Sequence of chain 1.A:
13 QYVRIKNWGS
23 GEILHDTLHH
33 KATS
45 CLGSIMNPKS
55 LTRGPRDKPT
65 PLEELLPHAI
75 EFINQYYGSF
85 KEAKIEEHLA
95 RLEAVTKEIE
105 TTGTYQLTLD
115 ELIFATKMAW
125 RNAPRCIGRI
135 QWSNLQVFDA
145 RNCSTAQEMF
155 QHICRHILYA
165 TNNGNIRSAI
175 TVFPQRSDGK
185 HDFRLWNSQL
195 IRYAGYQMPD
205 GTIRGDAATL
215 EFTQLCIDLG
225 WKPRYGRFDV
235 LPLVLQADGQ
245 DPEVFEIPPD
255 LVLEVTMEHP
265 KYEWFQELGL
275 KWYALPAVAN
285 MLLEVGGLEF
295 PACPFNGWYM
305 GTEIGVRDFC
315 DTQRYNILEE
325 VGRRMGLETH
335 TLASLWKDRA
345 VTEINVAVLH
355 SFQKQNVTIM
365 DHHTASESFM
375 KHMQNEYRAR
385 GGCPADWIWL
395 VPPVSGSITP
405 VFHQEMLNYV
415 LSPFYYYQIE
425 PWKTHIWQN

Binding-site contacts:
Ligand atom N10 contacts residue HEM1 of chain 1.D at 3.5 Å (h-bond).
Ligand atom O12 contacts residue PRO280 of chain 1.A at 3.2 Å (h-bond).
Ligand atom C8 contacts residue TRP302 of chain 1.A at 3.7 Å (hydrophobic).
Ligand atom O12 contacts residue GLY301 of chain 1.A at 2.8 Å (h-bond).
Ligand atom C6 contacts residue PRO280 of chain 1.A at 4.1 Å (hydrophobic).
Ligand atom O11 contacts residue VAL282 of chain 1.A at 3.0 Å.
Ligand atom C4 contacts residue HEM1 of chain 1.D at 3.3 Å.
Ligand atom N2 contacts residue TRP302 of chain 1.A at 3.5 Å (h-bond).
Ligand atom N2 contacts residue HEM1 of chain 1.D at 3.8 Å.
Ligand atom O11 contacts residue HEM1 of chain 1.D at 3.5 Å (h-bond).
Ligand atom N10 contacts residue VAL282 of chain 1.A at 3.8 Å.
Ligand atom C3 contacts residue HEM1 of chain 1.D at 3.6 Å.
Ligand atom N10 contacts residue GLY301 of chain 1.A at 4.0 Å.
Ligand atom C9 contacts residue PRO280 of chain 1.A at 4.3 Å (hydrophobic).
Ligand atom N10 contacts residue PHE299 of chain 1.A at 4.0 Å.
Ligand atom C6 contacts residue HEM1 of chain 1.D at 3.8 Å.
Ligand atom C5 contacts residue VAL282 of chain 1.A at 3.7 Å (hydrophobic).
Ligand atom C5 contacts residue HEM1 of chain 1.D at 3.6 Å.
Ligand atom C7 contacts residue GLY301 of chain 1.A at 4.1 Å.
Ligand atom N1 contacts residue TRP302 of chain 1.A at 2.7 Å (h-bond).
Ligand atom C7 contacts residue PRO280 of chain 1.A at 3.9 Å (hydrophobic).
Ligand atom O12 contacts residue ASN300 of chain 1.A at 3.2 Å.
Ligand atom C7 contacts residue HEM1 of chain 1.D at 3.4 Å.
Ligand atom C8 contacts residue HEM1 of chain 1.D at 3.5 Å.
Ligand atom N2 contacts residue TYR303 of chain 1.A at 3.5 Å.
Ligand atom C9 contacts residue HEM1 of chain 1.D at 3.5 Å.
Ligand atom N1 contacts residue HEM1 of chain 1.D at 3.5 Å.
Ligand atom O11 contacts residue PHE299 of chain 1.A at 2.8 Å.
Ligand atom C8 contacts residue PRO280 of chain 1.A at 3.8 Å (hydrophobic).
Ligand atom N2 contacts residue MET304 of chain 1.A at 3.4 Å (h-bond).
Ligand atom N1 contacts residue TYR303 of chain 1.A at 3.6 Å.
Ligand atom N10 contacts residue PRO280 of chain 1.A at 3.9 Å.
Ligand atom C3 contacts residue GLU307 of chain 1.A at 3.7 Å.
Ligand atom O12 contacts residue HEM1 of chain 1.D at 3.6 Å.
Ligand atom N1 contacts residue MET304 of chain 1.A at 4.1 Å.
Ligand atom N1 contacts residue PRO280 of chain 1.A at 3.9 Å.
Ligand atom C6 contacts residue VAL282 of chain 1.A at 4.2 Å (hydrophobic).
Ligand atom O12 contacts residue PHE299 of chain 1.A at 3.9 Å.
Ligand atom C7 contacts residue TRP302 of chain 1.A at 4.2 Å (hydrophobic).
Ligand atom C3 contacts residue TYR303 of chain 1.A at 4.2 Å (hydrophobic).

A protein and the small-molecule ligand that binds it are described below.
Small molecule (SMILES): O=[N+]([O-])c1ccc2cn[nH]c2c1